The small molecule below binds the protein below.
Small molecule (SMILES): CC(=O)N[C@@H](CC(C)C)C(=O)N[C@@H](CC(C)C)C(=O)N[C@H](CO)CCCN=C(N)N

Binding-site contacts:
Ligand atom N contacts residue CYS84 of chain 1.C at 3.1 Å (h-bond).
Ligand atom CB contacts residue GLY177 of chain 1.C at 3.4 Å.
Ligand atom NE contacts residue GLY176 of chain 1.C at 4.4 Å.
Ligand atom C contacts residue GLY82 of chain 1.C at 4.5 Å.
Ligand atom CB contacts residue CYS84 of chain 1.C at 4.2 Å (hydrophobic).
Ligand atom O contacts residue HIS289 of chain 1.C at 3.2 Å (h-bond).
Ligand atom CB contacts residue GLY82 of chain 1.C at 4.4 Å.
Ligand atom O contacts residue GLY288 of chain 1.C at 3.0 Å (h-bond).
Ligand atom O contacts residue GLY177 of chain 1.C at 2.8 Å (h-bond).
Ligand atom CA contacts residue GLY82 of chain 1.C at 4.2 Å.
Ligand atom O contacts residue TRP85 of chain 1.C at 3.2 Å.
Ligand atom CD1 contacts residue SER220 of chain 1.C at 3.7 Å.
Ligand atom CD1 contacts residue ALA290 of chain 1.C at 4.1 Å (hydrophobic).
Ligand atom C contacts residue GLY288 of chain 1.C at 4.2 Å.
Ligand atom C contacts residue GLY177 of chain 1.C at 3.8 Å.
Ligand atom CG contacts residue GLY176 of chain 1.C at 4.0 Å.
Ligand atom CD2 contacts residue GLY288 of chain 1.C at 3.5 Å.
Ligand atom N contacts residue GLY288 of chain 1.C at 4.0 Å.
Ligand atom CD contacts residue GLY176 of chain 1.C at 4.2 Å.
Ligand atom C contacts residue CYS84 of chain 1.C at 3.7 Å (hydrophobic).
Ligand atom NE contacts residue LYS175 of chain 1.C at 4.1 Å.
Ligand atom CD2 contacts residue HIS289 of chain 1.C at 4.0 Å.
Ligand atom CD1 contacts residue HIS289 of chain 1.C at 4.2 Å.
Ligand atom CA contacts residue CYS84 of chain 1.C at 2.9 Å (hydrophobic).
Ligand atom O contacts residue CYS84 of chain 1.C at 2.8 Å (h-bond).
Ligand atom CG contacts residue LYS175 of chain 1.C at 4.2 Å.
Ligand atom C contacts residue GLY176 of chain 1.C at 4.2 Å.
Ligand atom CG contacts residue GLY177 of chain 1.C at 4.3 Å.
Ligand atom O contacts residue GLY176 of chain 1.C at 3.2 Å.
Ligand atom C contacts residue CYS84 of chain 1.C at 2.0 Å (hydrophobic).
Ligand atom CB contacts residue CYS84 of chain 1.C at 4.3 Å (hydrophobic).
Ligand atom N contacts residue GLY177 of chain 1.C at 2.9 Å (h-bond).
Ligand atom C contacts residue TRP85 of chain 1.C at 4.0 Å (hydrophobic).
Ligand atom O contacts residue ASN178 of chain 1.C at 4.3 Å.
Ligand atom CG contacts residue GLY82 of chain 1.C at 4.3 Å.
Ligand atom C contacts residue HIS289 of chain 1.C at 4.1 Å.
Ligand atom O contacts residue CYS84 of chain 1.C at 4.0 Å.
Ligand atom CA contacts residue GLY177 of chain 1.C at 3.5 Å.

Sequence of chain 1.C:
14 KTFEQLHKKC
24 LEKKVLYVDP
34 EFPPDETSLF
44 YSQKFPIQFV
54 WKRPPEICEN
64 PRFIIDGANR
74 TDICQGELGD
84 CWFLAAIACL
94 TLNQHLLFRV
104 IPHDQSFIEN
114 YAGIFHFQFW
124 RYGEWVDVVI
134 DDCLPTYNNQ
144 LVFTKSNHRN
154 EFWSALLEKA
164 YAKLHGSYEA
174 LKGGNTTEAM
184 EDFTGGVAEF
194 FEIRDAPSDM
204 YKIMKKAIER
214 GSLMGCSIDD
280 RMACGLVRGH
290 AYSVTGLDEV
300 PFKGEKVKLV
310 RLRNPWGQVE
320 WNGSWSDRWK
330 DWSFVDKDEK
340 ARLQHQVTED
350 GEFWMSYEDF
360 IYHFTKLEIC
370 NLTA